This protein binds this small molecule.
Small molecule (SMILES): CNC(=O)Nc1cc(OC)cc(NC(=O)NS(=O)(=O)c2cc(C)c(CCOC)s2)n1

Binding-site contacts:
Ligand atom O20 contacts residue GLY22 of chain 1.B at 3.5 Å.
Ligand atom C8 contacts residue GLY22 of chain 1.B at 3.3 Å.
Ligand atom C25 contacts residue VAL18 of chain 1.B at 3.2 Å (hydrophobic).
Ligand atom N3 contacts residue GLY29 of chain 1.B at 3.1 Å (h-bond).
Ligand atom N9 contacts residue GLY27 of chain 1.B at 3.5 Å (h-bond).
Ligand atom O18 contacts residue GLY29 of chain 1.B at 3.1 Å.
Ligand atom C30 contacts residue VAL161 of chain 1.B at 3.5 Å (hydrophobic).
Ligand atom C5 contacts residue GLY29 of chain 1.B at 3.3 Å.
Ligand atom N3 contacts residue THR28 of chain 1.B at 3.5 Å (h-bond).
Ligand atom C7 contacts residue ARG23 of chain 1.B at 3.2 Å.
Ligand atom C13 contacts residue GLY22 of chain 1.B at 3.4 Å.
Ligand atom N3 contacts residue GLY27 of chain 1.B at 3.1 Å.
Ligand atom C19 contacts residue YCU1 of chain 1.H at 3.5 Å.
Ligand atom N12 contacts residue THR28 of chain 1.D at 2.6 Å (h-bond).
Ligand atom N22 contacts residue YCU1 of chain 1.H at 3.5 Å.
Ligand atom O21 contacts residue THR28 of chain 1.D at 3.3 Å.
Ligand atom C2 contacts residue GLY22 of chain 1.B at 3.6 Å.
Ligand atom O18 contacts residue LEU31 of chain 1.B at 3.0 Å (h-bond).
Ligand atom C14 contacts residue THR28 of chain 1.D at 3.5 Å.
Ligand atom C6 contacts residue GLY27 of chain 1.B at 3.6 Å.
Ligand atom C16 contacts residue ARG23 of chain 1.B at 3.2 Å.
Ligand atom C16 contacts residue THR28 of chain 1.D at 3.4 Å.
Ligand atom C25 contacts residue GLY22 of chain 1.B at 3.6 Å.
Ligand atom C28 contacts residue YCU1 of chain 1.H at 3.5 Å.
Ligand atom O18 contacts residue THR32 of chain 1.B at 2.9 Å (h-bond).
Ligand atom C15 contacts residue YCU1 of chain 1.H at 3.4 Å.
Ligand atom N11 contacts residue GLY27 of chain 1.B at 2.8 Å (h-bond).
Ligand atom C25 contacts residue GLU21 of chain 1.B at 3.6 Å.
Ligand atom N12 contacts residue ARG23 of chain 1.B at 3.4 Å.
Ligand atom O24 contacts residue YCU1 of chain 1.H at 3.5 Å (h-bond).
Ligand atom C5 contacts residue GLY27 of chain 1.B at 3.5 Å.
Ligand atom N22 contacts residue GLY27 of chain 1.B at 3.4 Å (h-bond).
Ligand atom C28 contacts residue GLY27 of chain 1.B at 3.6 Å.
Ligand atom O20 contacts residue THR32 of chain 1.B at 2.7 Å (h-bond).
Ligand atom C7 contacts residue THR28 of chain 1.D at 3.4 Å.
Ligand atom N11 contacts residue GLY22 of chain 1.B at 3.5 Å (h-bond).
Ligand atom O20 contacts residue GLY29 of chain 1.B at 3.4 Å.
Ligand atom O18 contacts residue GLU30 of chain 1.B at 3.4 Å (salt-bridge).
Ligand atom C8 contacts residue THR32 of chain 1.B at 3.5 Å.
Ligand atom C5 contacts residue GLY22 of chain 1.B at 3.5 Å.

Sequence of chain 1.D:
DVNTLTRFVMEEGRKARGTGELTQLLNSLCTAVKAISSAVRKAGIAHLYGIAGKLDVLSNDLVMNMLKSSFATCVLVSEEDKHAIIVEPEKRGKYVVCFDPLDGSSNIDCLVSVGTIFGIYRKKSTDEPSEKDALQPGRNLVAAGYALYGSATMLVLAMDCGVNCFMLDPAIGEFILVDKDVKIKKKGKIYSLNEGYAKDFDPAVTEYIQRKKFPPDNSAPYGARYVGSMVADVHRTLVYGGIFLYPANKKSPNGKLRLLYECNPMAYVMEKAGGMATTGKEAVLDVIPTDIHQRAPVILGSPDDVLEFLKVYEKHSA

Sequence of chain 1.B:
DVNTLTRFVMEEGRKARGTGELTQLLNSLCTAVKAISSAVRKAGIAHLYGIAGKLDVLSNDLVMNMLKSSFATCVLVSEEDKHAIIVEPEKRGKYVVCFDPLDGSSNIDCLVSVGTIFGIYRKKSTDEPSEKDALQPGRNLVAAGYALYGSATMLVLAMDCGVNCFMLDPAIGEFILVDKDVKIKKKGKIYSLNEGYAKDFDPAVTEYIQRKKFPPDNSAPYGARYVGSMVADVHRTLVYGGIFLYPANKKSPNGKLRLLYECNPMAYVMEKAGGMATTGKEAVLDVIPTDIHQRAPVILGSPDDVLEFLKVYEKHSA